A protein and the small-molecule ligand that binds it are described below.
Small molecule (SMILES): Nc1nc2[nH]cnc2c(=O)[nH]1

Binding-site contacts:
Ligand atom N9 contacts residue ARG59 of chain 1.HB at 4.0 Å.
Ligand atom C8 contacts residue ARG59 of chain 1.HB at 3.8 Å.

Sequence of chain 1.HB:
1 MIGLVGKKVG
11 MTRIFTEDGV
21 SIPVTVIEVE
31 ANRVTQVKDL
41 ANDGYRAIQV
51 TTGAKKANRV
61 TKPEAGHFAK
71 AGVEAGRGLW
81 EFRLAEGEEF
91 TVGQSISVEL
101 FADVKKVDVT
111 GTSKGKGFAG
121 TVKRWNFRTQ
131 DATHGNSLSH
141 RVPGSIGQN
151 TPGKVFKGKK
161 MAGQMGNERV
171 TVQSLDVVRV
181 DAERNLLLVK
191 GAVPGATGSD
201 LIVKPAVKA